A protein and the small-molecule ligand that binds it are described below.
Small molecule (SMILES): CC(=O)N[C@H]1[C@H](O[C@H]2[C@H](O)[C@@H](NC(C)=O)CO[C@@H]2CO[C@H]2O[C@@H](C)[C@@H](O)[C@@H](O)[C@@H]2O)O[C@H](CO)[C@@H](O[C@@H]2O[C@H](CO[C@@H]3O[C@H](CO)[C@@H](O)[C@H](O)[C@@H]3O)[C@@H](O)[C@H](O)[C@@H]2O)[C@@H]1O

Sequence of chain 1.E:
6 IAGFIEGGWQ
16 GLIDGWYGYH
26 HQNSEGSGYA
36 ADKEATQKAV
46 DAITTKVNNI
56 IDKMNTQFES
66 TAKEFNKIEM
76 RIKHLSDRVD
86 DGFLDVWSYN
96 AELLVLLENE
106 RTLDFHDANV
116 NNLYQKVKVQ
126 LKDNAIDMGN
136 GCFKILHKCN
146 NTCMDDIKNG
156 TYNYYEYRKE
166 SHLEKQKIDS

Sequence of chain 1.F:
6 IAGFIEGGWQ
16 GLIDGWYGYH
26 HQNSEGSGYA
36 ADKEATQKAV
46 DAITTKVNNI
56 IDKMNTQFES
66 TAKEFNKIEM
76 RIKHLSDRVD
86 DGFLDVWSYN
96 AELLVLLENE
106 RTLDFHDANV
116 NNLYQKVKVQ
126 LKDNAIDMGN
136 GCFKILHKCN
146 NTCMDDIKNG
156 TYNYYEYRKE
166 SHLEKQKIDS

Sequence of chain 1.B:
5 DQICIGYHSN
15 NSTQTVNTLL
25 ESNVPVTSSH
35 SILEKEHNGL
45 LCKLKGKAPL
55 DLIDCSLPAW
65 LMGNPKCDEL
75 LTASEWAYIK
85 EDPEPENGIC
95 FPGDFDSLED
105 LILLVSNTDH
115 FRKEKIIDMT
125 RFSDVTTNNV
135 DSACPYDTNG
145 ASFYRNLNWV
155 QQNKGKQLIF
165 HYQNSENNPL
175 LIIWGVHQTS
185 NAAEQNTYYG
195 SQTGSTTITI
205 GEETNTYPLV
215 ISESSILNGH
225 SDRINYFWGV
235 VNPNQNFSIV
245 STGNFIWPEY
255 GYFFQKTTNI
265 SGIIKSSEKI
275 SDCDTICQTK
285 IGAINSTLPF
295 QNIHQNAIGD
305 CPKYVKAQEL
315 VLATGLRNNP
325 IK

Binding-site contacts:
Ligand atom C1 contacts residue ASN263 of chain 1.B at 3.8 Å.
Ligand atom C8 contacts residue GLN62 of chain 1.E at 3.9 Å.
Ligand atom C1 contacts residue ASN263 of chain 1.B at 1.4 Å.
Ligand atom C5 contacts residue ASN263 of chain 1.B at 3.6 Å.
Ligand atom O2 contacts residue PHE63 of chain 1.E at 2.6 Å (h-bond).
Ligand atom C4 contacts residue ASN263 of chain 1.B at 3.6 Å.
Ligand atom C1 contacts residue THR262 of chain 1.B at 4.3 Å.
Ligand atom O5 contacts residue PHE63 of chain 1.E at 3.5 Å.
Ligand atom C3 contacts residue ASN263 of chain 1.B at 3.5 Å.
Ligand atom C4 contacts residue ASN263 of chain 1.B at 4.2 Å.
Ligand atom C1 contacts residue PHE63 of chain 1.E at 4.1 Å (hydrophobic).
Ligand atom O3 contacts residue ASN60 of chain 1.E at 3.5 Å (h-bond).
Ligand atom C4 contacts residue THR262 of chain 1.B at 4.1 Å.
Ligand atom C5 contacts residue PHE63 of chain 1.E at 4.3 Å (hydrophobic).
Ligand atom O4 contacts residue ASN60 of chain 1.E at 4.3 Å.
Ligand atom C6 contacts residue PHE63 of chain 1.E at 3.6 Å (hydrophobic).
Ligand atom C3 contacts residue ASN60 of chain 1.E at 3.9 Å.
Ligand atom N2 contacts residue ASN263 of chain 1.B at 2.8 Å (h-bond).
Ligand atom C6 contacts residue THR262 of chain 1.B at 4.0 Å.
Ligand atom O5 contacts residue ASN263 of chain 1.B at 4.2 Å.
Ligand atom O6 contacts residue GLN62 of chain 1.E at 4.1 Å.
Ligand atom C1 contacts residue PHE63 of chain 1.E at 4.0 Å (hydrophobic).
Ligand atom C2 contacts residue PHE63 of chain 1.E at 3.9 Å (hydrophobic).
Ligand atom O6 contacts residue PHE63 of chain 1.E at 3.6 Å.
Ligand atom C6 contacts residue GLN62 of chain 1.E at 4.4 Å.
Ligand atom O6 contacts residue THR61 of chain 1.E at 4.1 Å.
Ligand atom C5 contacts residue THR262 of chain 1.B at 3.9 Å.
Ligand atom C7 contacts residue ASN263 of chain 1.B at 3.6 Å.
Ligand atom O2 contacts residue ASN60 of chain 1.E at 3.2 Å (h-bond).
Ligand atom N2 contacts residue ASN60 of chain 1.E at 4.2 Å.
Ligand atom C5 contacts residue ASN263 of chain 1.B at 3.4 Å.
Ligand atom C2 contacts residue ASN263 of chain 1.B at 4.2 Å.
Ligand atom C2 contacts residue GLN62 of chain 1.E at 3.7 Å.
Ligand atom O7 contacts residue ASN263 of chain 1.B at 3.9 Å.
Ligand atom O2 contacts residue GLN62 of chain 1.E at 3.3 Å.
Ligand atom C2 contacts residue ASN263 of chain 1.B at 2.4 Å.
Ligand atom C6 contacts residue THR61 of chain 1.E at 4.1 Å.
Ligand atom O5 contacts residue ASN263 of chain 1.B at 2.4 Å (h-bond).
Ligand atom C3 contacts residue ASN263 of chain 1.B at 3.8 Å.
Ligand atom O3 contacts residue ASP86 of chain 1.F at 4.4 Å.